Binding-site contacts:
Ligand atom O6 contacts residue ASN318 of chain 18.K at 3.0 Å (h-bond).
Ligand atom O6 contacts residue SER284 of chain 18.K at 2.9 Å (h-bond).
Ligand atom C6 contacts residue SER284 of chain 18.K at 3.4 Å.
Ligand atom O4 contacts residue ASN318 of chain 18.K at 4.5 Å.
Ligand atom C6 contacts residue ASN318 of chain 18.K at 3.2 Å.

The protein below binds the small molecule below.
Small molecule (SMILES): CC(=O)N[C@@H]1[C@@H](O)[C@H](O)[C@@H](CO)O[C@H]1O

Sequence of chain 18.K:
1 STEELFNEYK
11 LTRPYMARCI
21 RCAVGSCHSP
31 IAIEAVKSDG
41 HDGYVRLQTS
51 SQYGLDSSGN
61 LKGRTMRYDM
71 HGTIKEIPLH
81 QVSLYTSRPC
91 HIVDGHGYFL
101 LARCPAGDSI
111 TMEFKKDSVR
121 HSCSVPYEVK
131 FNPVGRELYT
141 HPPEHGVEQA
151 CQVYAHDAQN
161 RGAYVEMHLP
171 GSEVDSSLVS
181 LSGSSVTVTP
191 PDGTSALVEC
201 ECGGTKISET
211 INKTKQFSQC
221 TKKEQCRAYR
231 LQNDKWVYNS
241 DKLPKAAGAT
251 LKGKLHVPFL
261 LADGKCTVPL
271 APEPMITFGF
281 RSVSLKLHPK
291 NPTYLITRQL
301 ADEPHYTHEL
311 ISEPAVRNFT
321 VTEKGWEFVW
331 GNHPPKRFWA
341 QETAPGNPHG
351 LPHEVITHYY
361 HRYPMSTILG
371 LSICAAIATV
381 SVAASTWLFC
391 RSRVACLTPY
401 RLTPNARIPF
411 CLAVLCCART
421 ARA